Sequence of chain 1.B:
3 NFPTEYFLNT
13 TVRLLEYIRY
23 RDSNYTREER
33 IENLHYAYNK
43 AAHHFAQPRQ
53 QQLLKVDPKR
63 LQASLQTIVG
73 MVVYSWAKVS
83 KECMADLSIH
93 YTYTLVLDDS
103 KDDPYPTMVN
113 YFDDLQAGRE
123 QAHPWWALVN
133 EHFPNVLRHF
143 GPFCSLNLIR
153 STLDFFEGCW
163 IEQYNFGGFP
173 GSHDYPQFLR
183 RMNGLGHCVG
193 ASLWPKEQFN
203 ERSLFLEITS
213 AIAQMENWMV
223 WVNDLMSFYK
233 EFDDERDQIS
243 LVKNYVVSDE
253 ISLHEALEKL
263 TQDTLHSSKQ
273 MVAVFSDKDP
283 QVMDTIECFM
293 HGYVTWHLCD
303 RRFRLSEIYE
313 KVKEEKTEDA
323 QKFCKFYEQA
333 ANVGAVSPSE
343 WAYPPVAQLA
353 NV

The protein below binds the small molecule below.
Small molecule (SMILES): CC(C)=CCC[N@H+](C)[C@H]1CC=C(C)CC1

Binding-site contacts:
Ligand atom C05 contacts residue MET73 of chain 1.B at 3.8 Å (hydrophobic).
Ligand atom C25 contacts residue MET73 of chain 1.B at 4.0 Å (hydrophobic).
Ligand atom C36 contacts residue VAL222 of chain 1.B at 3.5 Å (hydrophobic).
Ligand atom C01 contacts residue GLY186 of chain 1.B at 4.1 Å.
Ligand atom C17 contacts residue ASP100 of chain 1.B at 4.2 Å.
Ligand atom C17 contacts residue PHE157 of chain 1.B at 3.9 Å (hydrophobic).
Ligand atom C25 contacts residue TYR295 of chain 1.B at 3.8 Å (hydrophobic).
Ligand atom N35 contacts residue POP1 of chain 1.I at 3.7 Å.
Ligand atom C02 contacts residue GLY186 of chain 1.B at 3.9 Å.
Ligand atom C05 contacts residue VAL191 of chain 1.B at 3.3 Å (hydrophobic).
Ligand atom C10 contacts residue POP1 of chain 1.I at 3.0 Å.
Ligand atom C13 contacts residue THR96 of chain 1.B at 4.1 Å.
Ligand atom C09 contacts residue POP1 of chain 1.I at 3.2 Å.
Ligand atom C07 contacts residue VAL191 of chain 1.B at 4.1 Å (hydrophobic).
Ligand atom C17 contacts residue LEU187 of chain 1.B at 3.9 Å (hydrophobic).
Ligand atom C26 contacts residue TYR295 of chain 1.B at 3.7 Å (hydrophobic).
Ligand atom C07 contacts residue MET221 of chain 1.B at 3.3 Å (hydrophobic).
Ligand atom C17 contacts residue THR96 of chain 1.B at 3.1 Å.
Ligand atom C26 contacts residue TRP78 of chain 1.B at 3.3 Å (hydrophobic).
Ligand atom N35 contacts residue GLY186 of chain 1.B at 3.6 Å (h-bond).
Ligand atom C02 contacts residue VAL191 of chain 1.B at 3.9 Å (hydrophobic).
Ligand atom C16 contacts residue MET73 of chain 1.B at 4.0 Å (hydrophobic).
Ligand atom C07 contacts residue TYR295 of chain 1.B at 3.1 Å (hydrophobic).
Ligand atom C10 contacts residue GLY186 of chain 1.B at 3.9 Å.
Ligand atom C08 contacts residue POP1 of chain 1.I at 4.0 Å.
Ligand atom C16 contacts residue LEU97 of chain 1.B at 4.0 Å (hydrophobic).
Ligand atom C10 contacts residue ASN185 of chain 1.B at 4.0 Å.
Ligand atom C17 contacts residue LEU97 of chain 1.B at 3.3 Å (hydrophobic).
Ligand atom C01 contacts residue TYR295 of chain 1.B at 3.5 Å (hydrophobic).
Ligand atom C36 contacts residue GLY186 of chain 1.B at 2.5 Å.
Ligand atom C03 contacts residue MET221 of chain 1.B at 3.3 Å (hydrophobic).
Ligand atom C26 contacts residue VAL191 of chain 1.B at 3.8 Å (hydrophobic).
Ligand atom C08 contacts residue ASP100 of chain 1.B at 4.1 Å.
Ligand atom C13 contacts residue LEU187 of chain 1.B at 3.9 Å (hydrophobic).
Ligand atom C03 contacts residue TYR295 of chain 1.B at 3.1 Å (hydrophobic).
Ligand atom C26 contacts residue PHE291 of chain 1.B at 4.0 Å (hydrophobic).
Ligand atom C02 contacts residue LEU187 of chain 1.B at 4.2 Å (hydrophobic).
Ligand atom C25 contacts residue VAL191 of chain 1.B at 3.5 Å (hydrophobic).
Ligand atom C26 contacts residue MET73 of chain 1.B at 3.8 Å (hydrophobic).
Ligand atom C13 contacts residue LEU97 of chain 1.B at 3.9 Å (hydrophobic).